Sequence of chain 1.D:
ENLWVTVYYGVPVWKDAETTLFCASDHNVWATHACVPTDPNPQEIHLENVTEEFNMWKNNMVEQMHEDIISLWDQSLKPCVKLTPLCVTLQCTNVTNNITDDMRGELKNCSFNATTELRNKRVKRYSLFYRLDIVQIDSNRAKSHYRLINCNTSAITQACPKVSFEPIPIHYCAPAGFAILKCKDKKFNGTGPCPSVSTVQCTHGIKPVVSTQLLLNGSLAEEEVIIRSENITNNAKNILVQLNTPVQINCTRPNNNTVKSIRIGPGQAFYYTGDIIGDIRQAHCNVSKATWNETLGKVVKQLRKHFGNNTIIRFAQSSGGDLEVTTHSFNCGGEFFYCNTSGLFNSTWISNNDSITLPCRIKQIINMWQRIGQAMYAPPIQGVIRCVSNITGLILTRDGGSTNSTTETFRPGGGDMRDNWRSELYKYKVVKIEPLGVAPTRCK

Sequence of chain 1.G:
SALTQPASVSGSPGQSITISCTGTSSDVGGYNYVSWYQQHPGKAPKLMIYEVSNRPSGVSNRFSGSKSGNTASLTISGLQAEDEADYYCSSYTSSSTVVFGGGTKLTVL

Sequence of chain 1.H:
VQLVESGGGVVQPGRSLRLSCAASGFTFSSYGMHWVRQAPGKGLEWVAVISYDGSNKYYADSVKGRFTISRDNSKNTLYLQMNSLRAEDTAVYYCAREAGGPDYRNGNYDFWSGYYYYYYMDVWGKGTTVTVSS

Binding-site contacts:
Ligand atom C4 contacts residue ASN153 of chain 1.D at 4.2 Å.
Ligand atom C7 contacts residue ASP124 of chain 1.H at 4.3 Å.
Ligand atom C1 contacts residue TYR131 of chain 1.H at 4.1 Å (hydrophobic).
Ligand atom N2 contacts residue ASN153 of chain 1.D at 2.9 Å (h-bond).
Ligand atom C8 contacts residue ASN153 of chain 1.D at 4.4 Å.
Ligand atom C5 contacts residue ARG126 of chain 1.H at 3.8 Å.
Ligand atom C8 contacts residue TYR139 of chain 1.H at 4.0 Å (hydrophobic).
Ligand atom C1 contacts residue ASN153 of chain 1.D at 1.4 Å.
Ligand atom C8 contacts residue THR129 of chain 1.D at 3.7 Å.
Ligand atom C7 contacts residue TYR139 of chain 1.H at 4.4 Å (hydrophobic).
Ligand atom C2 contacts residue ASN153 of chain 1.D at 2.5 Å.
Ligand atom C7 contacts residue GLN131 of chain 1.D at 4.1 Å.
Ligand atom O5 contacts residue TYR131 of chain 1.H at 3.6 Å.
Ligand atom C8 contacts residue ASP124 of chain 1.H at 3.5 Å.
Ligand atom C3 contacts residue TYR82 of chain 1.G at 4.2 Å (hydrophobic).
Ligand atom O3 contacts residue TYR82 of chain 1.G at 3.2 Å (h-bond).
Ligand atom O5 contacts residue ARG126 of chain 1.H at 2.9 Å (salt-bridge).
Ligand atom C4 contacts residue ARG126 of chain 1.H at 4.2 Å.
Ligand atom C6 contacts residue ARG126 of chain 1.H at 3.3 Å.
Ligand atom C6 contacts residue ASP124 of chain 1.H at 3.8 Å.
Ligand atom O6 contacts residue ARG126 of chain 1.H at 2.8 Å (salt-bridge).
Ligand atom C1 contacts residue ARG126 of chain 1.H at 3.6 Å.
Ligand atom C7 contacts residue ASN153 of chain 1.D at 3.9 Å.
Ligand atom C8 contacts residue GLN131 of chain 1.D at 3.6 Å.
Ligand atom O4 contacts residue ASN81 of chain 1.G at 3.7 Å.
Ligand atom C8 contacts residue SER151 of chain 1.D at 3.7 Å.
Ligand atom O7 contacts residue GLN131 of chain 1.D at 3.6 Å.
Ligand atom O5 contacts residue ASN153 of chain 1.D at 2.3 Å (h-bond).
Ligand atom O3 contacts residue ASN81 of chain 1.G at 4.0 Å.
Ligand atom O2 contacts residue TYR80 of chain 1.G at 4.1 Å.
Ligand atom O6 contacts residue ASP124 of chain 1.H at 3.5 Å (salt-bridge).
Ligand atom C5 contacts residue ASN153 of chain 1.D at 3.6 Å.
Ligand atom C2 contacts residue ARG126 of chain 1.H at 4.0 Å.
Ligand atom O3 contacts residue TYR80 of chain 1.G at 3.8 Å.
Ligand atom C3 contacts residue ASN153 of chain 1.D at 3.8 Å.
Ligand atom C8 contacts residue PHE152 of chain 1.D at 3.7 Å (hydrophobic).
Ligand atom C6 contacts residue TYR131 of chain 1.H at 3.9 Å (hydrophobic).
Ligand atom O7 contacts residue TYR139 of chain 1.H at 3.6 Å.
Ligand atom N2 contacts residue ASP124 of chain 1.H at 4.5 Å.

A protein and the small-molecule ligand that binds it are described below.
Small molecule (SMILES): CC(=O)N[C@H]1[C@H](O[C@H]2[C@H](O)[C@@H](NC(C)=O)CO[C@@H]2CO)O[C@H](CO)[C@@H](O[C@@H]2O[C@H](CO[C@H]3O[C@H](CO)[C@@H](O)[C@H](O)[C@@H]3O)[C@@H](O)[C@H](O[C@H]3O[C@H](CO)[C@@H](O)[C@H](O)[C@@H]3O)[C@@H]2O)[C@@H]1O